Binding-site contacts:
Ligand atom O34 contacts residue TYR128 of chain 1.D at 2.4 Å (h-bond).
Ligand atom N7 contacts residue TYR128 of chain 1.D at 3.9 Å.
Ligand atom C9 contacts residue TYR128 of chain 1.D at 3.5 Å (hydrophobic).
Ligand atom C25 contacts residue GLY150 of chain 1.B at 3.5 Å.
Ligand atom C14 contacts residue TRP105 of chain 1.B at 3.8 Å (hydrophobic).
Ligand atom C32 contacts residue GLY149 of chain 1.B at 3.6 Å.
Ligand atom C5 contacts residue FAD1 of chain 1.G at 3.5 Å.
Ligand atom C2 contacts residue HIS161 of chain 1.B at 3.7 Å.
Ligand atom O34 contacts residue PRO68 of chain 1.D at 3.7 Å.
Ligand atom C13 contacts residue PHE178 of chain 1.D at 3.8 Å (hydrophobic).
Ligand atom O11 contacts residue MET154 of chain 1.B at 3.2 Å.
Ligand atom C1 contacts residue HIS161 of chain 1.B at 3.8 Å.
Ligand atom C33 contacts residue FAD1 of chain 1.G at 3.6 Å.
Ligand atom C13 contacts residue PHE106 of chain 1.B at 3.6 Å (hydrophobic).
Ligand atom O11 contacts residue HIS161 of chain 1.B at 3.0 Å (h-bond).
Ligand atom C17 contacts residue TRP105 of chain 1.B at 3.5 Å (hydrophobic).
Ligand atom C5 contacts residue TYR128 of chain 1.D at 4.0 Å (hydrophobic).
Ligand atom C2 contacts residue TYR128 of chain 1.D at 4.0 Å (hydrophobic).
Ligand atom C39 contacts residue HIS194 of chain 1.B at 3.2 Å.
Ligand atom C17 contacts residue TYR126 of chain 1.D at 3.1 Å (hydrophobic).
Ligand atom C33 contacts residue TYR128 of chain 1.D at 3.4 Å (hydrophobic).
Ligand atom C3 contacts residue GLY150 of chain 1.B at 3.9 Å.
Ligand atom C40 contacts residue HIS194 of chain 1.B at 3.5 Å.
Ligand atom N7 contacts residue GLY150 of chain 1.B at 3.6 Å.
Ligand atom C25 contacts residue GLY149 of chain 1.B at 3.8 Å.
Ligand atom C8 contacts residue GLY149 of chain 1.B at 3.6 Å.
Ligand atom N7 contacts residue GLY149 of chain 1.B at 3.6 Å.
Ligand atom C17 contacts residue PHE178 of chain 1.D at 3.5 Å (hydrophobic).
Ligand atom C13 contacts residue TRP105 of chain 1.B at 3.7 Å (hydrophobic).
Ligand atom C38 contacts residue GLY149 of chain 1.B at 3.5 Å.
Ligand atom C9 contacts residue GLY149 of chain 1.B at 3.9 Å.
Ligand atom C3 contacts residue TYR128 of chain 1.D at 3.5 Å (hydrophobic).
Ligand atom C14 contacts residue FAD1 of chain 1.G at 3.6 Å.
Ligand atom C4 contacts residue TYR128 of chain 1.D at 3.5 Å (hydrophobic).
Ligand atom C13 contacts residue FAD1 of chain 1.G at 3.4 Å.
Ligand atom C6 contacts residue FAD1 of chain 1.G at 3.7 Å.
Ligand atom O10 contacts residue FAD1 of chain 1.G at 3.1 Å.
Ligand atom C4 contacts residue FAD1 of chain 1.G at 3.9 Å.
Ligand atom C1 contacts residue FAD1 of chain 1.G at 4.0 Å.
Ligand atom N12 contacts residue FAD1 of chain 1.G at 3.1 Å.

Sequence of chain 1.B:
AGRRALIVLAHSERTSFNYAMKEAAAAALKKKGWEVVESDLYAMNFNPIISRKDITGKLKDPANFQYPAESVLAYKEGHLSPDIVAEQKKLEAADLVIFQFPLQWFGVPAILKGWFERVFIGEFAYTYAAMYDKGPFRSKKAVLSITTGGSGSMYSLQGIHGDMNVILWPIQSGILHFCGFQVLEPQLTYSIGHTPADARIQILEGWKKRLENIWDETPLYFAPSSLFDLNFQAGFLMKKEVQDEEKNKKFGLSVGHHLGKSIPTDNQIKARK

Sequence of chain 1.D:
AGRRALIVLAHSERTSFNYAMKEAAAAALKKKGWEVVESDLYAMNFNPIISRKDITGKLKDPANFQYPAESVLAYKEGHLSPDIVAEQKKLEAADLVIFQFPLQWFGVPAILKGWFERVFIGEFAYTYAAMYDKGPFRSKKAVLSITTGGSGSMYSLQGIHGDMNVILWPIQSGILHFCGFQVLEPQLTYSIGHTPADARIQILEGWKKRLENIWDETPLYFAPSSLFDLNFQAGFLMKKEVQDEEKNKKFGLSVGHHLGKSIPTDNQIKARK

A small-molecule ligand and the protein it binds are described below.
Small molecule (SMILES): C[C@@H]1CN1C1=CC(=O)c2c(c(CO)c(-c3ccccc3)n2C)C1=O